Binding-site contacts:
Ligand atom C3 contacts residue ARG21 of chain 1.B at 3.6 Å.
Ligand atom C4 contacts residue ASN15 of chain 1.B at 4.2 Å.
Ligand atom O4 contacts residue ARG21 of chain 1.B at 3.9 Å.
Ligand atom C2 contacts residue ASN15 of chain 1.B at 2.4 Å.
Ligand atom C3 contacts residue VAL20 of chain 1.B at 4.0 Å (hydrophobic).
Ligand atom O6 contacts residue GLY18 of chain 1.B at 3.0 Å.
Ligand atom C4 contacts residue ARG21 of chain 1.B at 3.8 Å.
Ligand atom C8 contacts residue PHE9 of chain 1.B at 4.2 Å (hydrophobic).
Ligand atom O7 contacts residue PHE9 of chain 1.B at 4.3 Å.
Ligand atom C1 contacts residue VAL20 of chain 1.B at 3.3 Å (hydrophobic).
Ligand atom O7 contacts residue THR4 of chain 1.B at 3.0 Å.
Ligand atom O5 contacts residue ASN15 of chain 1.B at 2.3 Å (h-bond).
Ligand atom C3 contacts residue ASN15 of chain 1.B at 3.8 Å.
Ligand atom O5 contacts residue GLY18 of chain 1.B at 3.6 Å.
Ligand atom C1 contacts residue ASN15 of chain 1.B at 1.4 Å.
Ligand atom O6 contacts residue ARG21 of chain 1.B at 4.1 Å.
Ligand atom N2 contacts residue ASN15 of chain 1.B at 2.8 Å (h-bond).
Ligand atom C7 contacts residue THR4 of chain 1.B at 4.2 Å.
Ligand atom O5 contacts residue ARG21 of chain 1.B at 3.6 Å.
Ligand atom C7 contacts residue ASN15 of chain 1.B at 3.5 Å.
Ligand atom N2 contacts residue ARG21 of chain 1.B at 4.1 Å.
Ligand atom C6 contacts residue GLY18 of chain 1.B at 3.6 Å.
Ligand atom N2 contacts residue VAL20 of chain 1.B at 2.6 Å (h-bond).
Ligand atom C5 contacts residue ARG21 of chain 1.B at 3.4 Å.
Ligand atom O7 contacts residue ASN15 of chain 1.B at 3.4 Å (h-bond).
Ligand atom C2 contacts residue ARG21 of chain 1.B at 3.9 Å.
Ligand atom O7 contacts residue VAL20 of chain 1.B at 4.0 Å.
Ligand atom C5 contacts residue GLY18 of chain 1.B at 3.6 Å.
Ligand atom C2 contacts residue VAL20 of chain 1.B at 3.4 Å (hydrophobic).
Ligand atom C5 contacts residue ASN15 of chain 1.B at 3.6 Å.
Ligand atom C1 contacts residue ARG21 of chain 1.B at 3.4 Å.
Ligand atom C1 contacts residue GLY18 of chain 1.B at 4.2 Å.
Ligand atom C7 contacts residue VAL20 of chain 1.B at 3.5 Å (hydrophobic).

Sequence of chain 1.B:
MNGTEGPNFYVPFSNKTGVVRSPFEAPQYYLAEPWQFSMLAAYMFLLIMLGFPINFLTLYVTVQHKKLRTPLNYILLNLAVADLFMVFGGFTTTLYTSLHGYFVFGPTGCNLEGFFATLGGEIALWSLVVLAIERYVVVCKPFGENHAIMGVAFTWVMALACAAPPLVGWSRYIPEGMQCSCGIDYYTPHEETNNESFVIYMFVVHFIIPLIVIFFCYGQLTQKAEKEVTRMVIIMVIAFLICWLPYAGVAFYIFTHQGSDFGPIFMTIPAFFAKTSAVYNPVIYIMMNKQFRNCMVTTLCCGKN

The protein below binds the small molecule below.
Small molecule (SMILES): CC(=O)N[C@H]1[C@H](O[C@H]2[C@H](O)[C@@H](NC(C)=O)CO[C@@H]2CO)O[C@H](CO)[C@@H](O[C@@H]2O[C@H](CO)[C@@H](O)[C@H](O)[C@@H]2O)[C@@H]1O